Sequence of chain 1.B:
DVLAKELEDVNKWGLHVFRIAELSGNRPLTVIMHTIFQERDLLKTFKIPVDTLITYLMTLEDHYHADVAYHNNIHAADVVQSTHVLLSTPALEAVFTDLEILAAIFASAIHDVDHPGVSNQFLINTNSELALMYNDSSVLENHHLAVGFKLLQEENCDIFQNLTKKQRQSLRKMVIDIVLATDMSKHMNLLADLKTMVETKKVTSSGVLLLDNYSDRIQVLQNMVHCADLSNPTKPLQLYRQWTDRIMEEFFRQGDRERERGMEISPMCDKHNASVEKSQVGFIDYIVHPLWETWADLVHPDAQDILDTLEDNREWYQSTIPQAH

A protein and the small-molecule ligand that binds it are described below.
Small molecule (SMILES): C[C@@H]1CN(C(=O)CO/N=C/c2ccc(OC(F)F)c(OC3CCCC3)c2)C[C@@H](C)O1

Binding-site contacts:
Ligand atom C03 contacts residue CZQ1 of chain 1.L at 1.0 Å.
Ligand atom C20 contacts residue ILE300 of chain 1.B at 3.0 Å (hydrophobic).
Ligand atom C16 contacts residue CZQ1 of chain 1.L at 0.1 Å.
Ligand atom C15 contacts residue CZQ1 of chain 1.L at 0.1 Å.
Ligand atom C18 contacts residue CZQ1 of chain 1.L at 0.1 Å.
Ligand atom N01 contacts residue CZQ1 of chain 1.L at 0.8 Å (h-bond).
Ligand atom O03 contacts residue CZQ1 of chain 1.L at 0.2 Å (h-bond).
Ligand atom O02 contacts residue GLN293 of chain 1.B at 3.0 Å (h-bond).
Ligand atom O05 contacts residue PHE264 of chain 1.B at 3.3 Å.
Ligand atom C02 contacts residue CZQ1 of chain 1.L at 0.6 Å.
Ligand atom C21 contacts residue MET281 of chain 1.B at 3.1 Å (hydrophobic).
Ligand atom F01 contacts residue CZQ1 of chain 1.L at 0.1 Å.
Ligand atom C11 contacts residue CZQ1 of chain 1.L at 0.1 Å.
Ligand atom O02 contacts residue CZQ1 of chain 1.L at 0.1 Å (h-bond).
Ligand atom C05 contacts residue CZQ1 of chain 1.L at 2.3 Å.
Ligand atom F02 contacts residue TRP256 of chain 1.B at 3.2 Å.
Ligand atom C12 contacts residue CZQ1 of chain 1.L at 0.1 Å.
Ligand atom C09 contacts residue PHE296 of chain 1.B at 3.4 Å (hydrophobic).
Ligand atom F02 contacts residue THR257 of chain 1.B at 3.3 Å.
Ligand atom O03 contacts residue GLN293 of chain 1.B at 3.1 Å (h-bond).
Ligand atom C09 contacts residue CZQ1 of chain 1.L at 0.1 Å.
Ligand atom O04 contacts residue CZQ1 of chain 1.L at 3.0 Å (h-bond).
Ligand atom C13 contacts residue CZQ1 of chain 1.L at 0.1 Å.
Ligand atom C08 contacts residue CZQ1 of chain 1.L at 2.7 Å.
Ligand atom C07 contacts residue CZQ1 of chain 1.L at 0.0 Å.
Ligand atom C01 contacts residue CZQ1 of chain 1.L at 0.6 Å.
Ligand atom F01 contacts residue ASN245 of chain 1.B at 3.1 Å.
Ligand atom C06 contacts residue CZQ1 of chain 1.L at 0.1 Å.
Ligand atom C10 contacts residue CZQ1 of chain 1.L at 1.4 Å.
Ligand atom F02 contacts residue CZQ1 of chain 1.L at 0.2 Å.
Ligand atom C14 contacts residue CZQ1 of chain 1.L at 0.1 Å.
Ligand atom O01 contacts residue CZQ1 of chain 1.L at 0.3 Å (h-bond).
Ligand atom N02 contacts residue CZQ1 of chain 1.L at 0.1 Å (h-bond).
Ligand atom C19 contacts residue CZQ1 of chain 1.L at 0.1 Å.
Ligand atom C21 contacts residue CZQ1 of chain 1.L at 3.0 Å.
Ligand atom O05 contacts residue CZQ1 of chain 1.L at 1.6 Å (h-bond).
Ligand atom F01 contacts residue TYR253 of chain 1.B at 3.3 Å.
Ligand atom C15 contacts residue GLN293 of chain 1.B at 3.4 Å.
Ligand atom C17 contacts residue CZQ1 of chain 1.L at 0.2 Å.
Ligand atom C04 contacts residue CZQ1 of chain 1.L at 0.1 Å.